Binding-site contacts:
Ligand atom C2 contacts residue ASN332 of chain 1.A at 2.5 Å.
Ligand atom C5 contacts residue SER334 of chain 1.A at 4.4 Å.
Ligand atom C4 contacts residue ASN332 of chain 1.A at 4.4 Å.
Ligand atom C5 contacts residue ASN332 of chain 1.A at 3.7 Å.
Ligand atom C7 contacts residue ASN332 of chain 1.A at 3.2 Å.
Ligand atom O5 contacts residue ASN332 of chain 1.A at 2.4 Å (h-bond).
Ligand atom C1 contacts residue ASN332 of chain 1.A at 1.5 Å.
Ligand atom O7 contacts residue ASN332 of chain 1.A at 3.1 Å (h-bond).
Ligand atom C3 contacts residue ASN332 of chain 1.A at 3.9 Å.
Ligand atom C6 contacts residue SER334 of chain 1.A at 4.5 Å.
Ligand atom N2 contacts residue ASN332 of chain 1.A at 3.0 Å (h-bond).
Ligand atom O5 contacts residue VAL335 of chain 1.A at 3.7 Å.
Ligand atom O5 contacts residue SER334 of chain 1.A at 4.4 Å.
Ligand atom O6 contacts residue VAL335 of chain 1.A at 4.2 Å.

Sequence of chain 1.A:
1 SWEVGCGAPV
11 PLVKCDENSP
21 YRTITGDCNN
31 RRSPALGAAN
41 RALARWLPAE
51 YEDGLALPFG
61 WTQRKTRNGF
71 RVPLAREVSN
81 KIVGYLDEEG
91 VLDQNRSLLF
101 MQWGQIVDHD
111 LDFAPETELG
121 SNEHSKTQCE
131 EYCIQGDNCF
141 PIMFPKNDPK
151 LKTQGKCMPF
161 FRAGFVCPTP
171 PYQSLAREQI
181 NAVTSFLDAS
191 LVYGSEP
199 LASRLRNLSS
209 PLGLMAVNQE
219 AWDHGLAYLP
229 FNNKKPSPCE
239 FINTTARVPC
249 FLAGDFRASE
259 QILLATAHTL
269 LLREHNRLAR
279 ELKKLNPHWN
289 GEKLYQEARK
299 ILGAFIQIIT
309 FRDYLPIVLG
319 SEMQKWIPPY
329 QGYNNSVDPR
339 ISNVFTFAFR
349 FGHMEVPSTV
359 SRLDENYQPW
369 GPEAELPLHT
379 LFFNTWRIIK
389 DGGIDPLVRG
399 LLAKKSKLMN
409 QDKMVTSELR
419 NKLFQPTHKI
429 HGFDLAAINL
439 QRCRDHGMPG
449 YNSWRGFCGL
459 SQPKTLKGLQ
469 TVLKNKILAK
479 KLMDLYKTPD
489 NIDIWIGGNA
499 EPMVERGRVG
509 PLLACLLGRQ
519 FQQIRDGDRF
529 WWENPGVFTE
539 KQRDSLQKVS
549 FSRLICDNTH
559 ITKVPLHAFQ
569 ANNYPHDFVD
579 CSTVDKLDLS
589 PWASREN

A small-molecule ligand and the protein it binds are described below.
Small molecule (SMILES): CC(=O)N[C@H]1[C@H](O[C@H]2[C@H](O)[C@@H](NC(C)=O)CO[C@@H]2CO)O[C@H](CO)[C@@H](O)[C@@H]1O